The small molecule below binds the protein below.
Small molecule (SMILES): CC(=O)N[C@@H]1[C@@H](O)[C@H](O)[C@@H](CO)O[C@H]1O

Sequence of chain 1.C:
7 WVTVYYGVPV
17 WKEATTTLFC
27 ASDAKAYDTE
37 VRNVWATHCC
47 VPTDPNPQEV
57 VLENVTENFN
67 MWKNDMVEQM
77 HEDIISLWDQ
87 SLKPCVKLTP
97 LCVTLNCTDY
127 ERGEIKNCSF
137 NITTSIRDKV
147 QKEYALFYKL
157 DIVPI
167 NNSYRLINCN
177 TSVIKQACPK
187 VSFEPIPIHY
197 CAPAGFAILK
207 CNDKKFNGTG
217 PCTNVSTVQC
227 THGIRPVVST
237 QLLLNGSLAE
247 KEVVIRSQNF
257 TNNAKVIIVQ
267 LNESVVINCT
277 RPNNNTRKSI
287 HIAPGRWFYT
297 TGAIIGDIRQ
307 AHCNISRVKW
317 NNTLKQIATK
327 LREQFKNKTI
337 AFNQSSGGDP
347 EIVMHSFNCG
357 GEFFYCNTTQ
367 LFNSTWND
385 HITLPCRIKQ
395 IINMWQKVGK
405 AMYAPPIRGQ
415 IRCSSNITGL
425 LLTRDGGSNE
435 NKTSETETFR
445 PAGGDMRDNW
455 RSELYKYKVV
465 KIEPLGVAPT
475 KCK

Binding-site contacts:
Ligand atom O6 contacts residue SER135 of chain 1.C at 4.1 Å.
Ligand atom C8 contacts residue ALA299 of chain 1.C at 3.9 Å (hydrophobic).
Ligand atom C8 contacts residue TYR150 of chain 1.C at 3.9 Å (hydrophobic).
Ligand atom C7 contacts residue TYR150 of chain 1.C at 4.1 Å (hydrophobic).
Ligand atom N2 contacts residue ASN133 of chain 1.C at 3.0 Å (h-bond).
Ligand atom C8 contacts residue TYR106 of chain 1.C at 3.7 Å (hydrophobic).
Ligand atom C5 contacts residue ASN133 of chain 1.C at 3.8 Å.
Ligand atom C4 contacts residue ASN133 of chain 1.C at 4.4 Å.
Ligand atom O7 contacts residue TYR106 of chain 1.C at 4.0 Å.
Ligand atom C7 contacts residue GLY298 of chain 1.C at 4.3 Å.
Ligand atom C7 contacts residue TYR106 of chain 1.C at 4.1 Å (hydrophobic).
Ligand atom C3 contacts residue ASN133 of chain 1.C at 3.9 Å.
Ligand atom C2 contacts residue ASN133 of chain 1.C at 2.6 Å.
Ligand atom O3 contacts residue TYR150 of chain 1.C at 4.4 Å.
Ligand atom C8 contacts residue LEU152 of chain 1.C at 4.3 Å (hydrophobic).
Ligand atom C3 contacts residue TYR150 of chain 1.C at 4.2 Å (hydrophobic).
Ligand atom O7 contacts residue ASN133 of chain 1.C at 4.3 Å.
Ligand atom C1 contacts residue TYR150 of chain 1.C at 4.1 Å (hydrophobic).
Ligand atom O5 contacts residue ASN133 of chain 1.C at 2.4 Å (h-bond).
Ligand atom C2 contacts residue TYR150 of chain 1.C at 4.3 Å (hydrophobic).
Ligand atom C8 contacts residue GLY298 of chain 1.C at 3.0 Å.
Ligand atom O6 contacts residue LYS148 of chain 1.C at 4.3 Å.
Ligand atom N2 contacts residue TYR150 of chain 1.C at 3.4 Å.
Ligand atom C1 contacts residue ASN133 of chain 1.C at 1.5 Å.
Ligand atom C7 contacts residue ASN133 of chain 1.C at 3.9 Å.